Binding-site contacts:
Ligand atom O5 contacts residue THR22 of chain 1.M at 3.8 Å.
Ligand atom C7 contacts residue ARG61 of chain 1.M at 3.7 Å.
Ligand atom O5 contacts residue ASN68 of chain 1.M at 2.1 Å (h-bond).
Ligand atom O6 contacts residue ASN68 of chain 1.M at 4.3 Å.
Ligand atom N2 contacts residue GLU66 of chain 1.M at 3.7 Å.
Ligand atom C4 contacts residue ASN68 of chain 1.M at 4.2 Å.
Ligand atom C7 contacts residue ASN68 of chain 1.M at 3.5 Å.
Ligand atom C5 contacts residue ASN68 of chain 1.M at 3.4 Å.
Ligand atom O6 contacts residue THR20 of chain 1.M at 3.7 Å.
Ligand atom C1 contacts residue ASN68 of chain 1.M at 1.5 Å.
Ligand atom N2 contacts residue ASN68 of chain 1.M at 3.0 Å (h-bond).
Ligand atom C3 contacts residue GLU66 of chain 1.M at 3.8 Å.
Ligand atom O6 contacts residue THR22 of chain 1.M at 3.3 Å.
Ligand atom C2 contacts residue ASN68 of chain 1.M at 2.6 Å.
Ligand atom C5 contacts residue GLU66 of chain 1.M at 3.9 Å.
Ligand atom C6 contacts residue ASN68 of chain 1.M at 4.4 Å.
Ligand atom O5 contacts residue GLU66 of chain 1.M at 3.9 Å.
Ligand atom C2 contacts residue GLU66 of chain 1.M at 3.6 Å.
Ligand atom C3 contacts residue ASN68 of chain 1.M at 3.9 Å.
Ligand atom C8 contacts residue ARG61 of chain 1.M at 3.0 Å.
Ligand atom C1 contacts residue THR22 of chain 1.M at 4.1 Å.
Ligand atom C5 contacts residue THR22 of chain 1.M at 4.2 Å.
Ligand atom O7 contacts residue ASN68 of chain 1.M at 3.9 Å.
Ligand atom O7 contacts residue ARG61 of chain 1.M at 3.1 Å (salt-bridge).
Ligand atom C1 contacts residue GLU66 of chain 1.M at 2.8 Å.
Ligand atom C4 contacts residue GLU66 of chain 1.M at 4.4 Å.
Ligand atom C6 contacts residue THR22 of chain 1.M at 4.3 Å.

Sequence of chain 1.M:
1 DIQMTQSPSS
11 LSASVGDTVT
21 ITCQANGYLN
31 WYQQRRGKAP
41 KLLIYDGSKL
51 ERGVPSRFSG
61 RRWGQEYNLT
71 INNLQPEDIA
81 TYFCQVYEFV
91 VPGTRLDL

A protein and the small-molecule ligand that binds it are described below.
Small molecule (SMILES): CC(=O)N[C@H]1[C@H](O[C@H]2[C@H](O)[C@@H](NC(C)=O)CO[C@@H]2CO)O[C@H](CO)[C@@H](O)[C@@H]1O